Sequence of chain 1.A:
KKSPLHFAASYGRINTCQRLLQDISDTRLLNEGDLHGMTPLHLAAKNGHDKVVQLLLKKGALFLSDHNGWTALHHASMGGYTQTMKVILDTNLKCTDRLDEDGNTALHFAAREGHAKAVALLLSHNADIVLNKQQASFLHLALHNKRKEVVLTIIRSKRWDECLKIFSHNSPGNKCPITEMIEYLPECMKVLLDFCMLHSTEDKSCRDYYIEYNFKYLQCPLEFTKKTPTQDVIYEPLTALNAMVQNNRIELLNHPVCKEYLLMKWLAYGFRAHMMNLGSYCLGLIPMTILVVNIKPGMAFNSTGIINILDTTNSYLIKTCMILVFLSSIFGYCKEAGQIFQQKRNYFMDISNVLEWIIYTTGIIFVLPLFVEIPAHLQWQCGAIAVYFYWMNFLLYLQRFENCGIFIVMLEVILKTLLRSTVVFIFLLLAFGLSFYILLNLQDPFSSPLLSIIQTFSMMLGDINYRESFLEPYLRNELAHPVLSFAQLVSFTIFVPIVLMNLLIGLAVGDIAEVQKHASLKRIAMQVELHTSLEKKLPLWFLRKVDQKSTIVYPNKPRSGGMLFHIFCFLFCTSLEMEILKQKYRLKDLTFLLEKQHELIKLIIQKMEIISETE

Binding-site contacts:
Ligand atom C08 contacts residue GLN665 of chain 1.A at 3.8 Å.
Ligand atom C06 contacts residue GLN665 of chain 1.A at 3.5 Å.
Ligand atom C04 contacts residue CYS622 of chain 1.A at 3.3 Å (hydrophobic).
Ligand atom C09 contacts residue LYS662 of chain 1.A at 4.4 Å.
Ligand atom C02 contacts residue CYS622 of chain 1.A at 1.8 Å (hydrophobic).
Ligand atom S01 contacts residue PRO623 of chain 1.A at 3.6 Å.
Ligand atom C06 contacts residue TYR663 of chain 1.A at 3.4 Å (hydrophobic).
Ligand atom C06 contacts residue THR685 of chain 1.A at 4.3 Å.
Ligand atom C06 contacts residue LEU664 of chain 1.A at 4.5 Å (hydrophobic).
Ligand atom C07 contacts residue GLN665 of chain 1.A at 3.1 Å.
Ligand atom C07 contacts residue LYS662 of chain 1.A at 3.2 Å.
Ligand atom C07 contacts residue TYR663 of chain 1.A at 3.3 Å (hydrophobic).
Ligand atom S01 contacts residue CYS622 of chain 1.A at 3.2 Å (h-bond).
Ligand atom C08 contacts residue TYR663 of chain 1.A at 3.8 Å (hydrophobic).
Ligand atom C02 contacts residue PRO623 of chain 1.A at 3.8 Å (hydrophobic).
Ligand atom C04 contacts residue ILE624 of chain 1.A at 4.2 Å (hydrophobic).
Ligand atom S01 contacts residue PHE613 of chain 1.A at 3.6 Å.
Ligand atom N03 contacts residue CYS622 of chain 1.A at 2.3 Å (h-bond).
Ligand atom N03 contacts residue ILE624 of chain 1.A at 3.4 Å.
Ligand atom C09 contacts residue LEU610 of chain 1.A at 4.2 Å (hydrophobic).
Ligand atom C08 contacts residue LYS662 of chain 1.A at 3.1 Å.
Ligand atom C02 contacts residue ILE624 of chain 1.A at 4.3 Å (hydrophobic).
Ligand atom C06 contacts residue CYS666 of chain 1.A at 4.3 Å (hydrophobic).
Ligand atom C10 contacts residue ILE624 of chain 1.A at 4.3 Å (hydrophobic).
Ligand atom C04 contacts residue CYS666 of chain 1.A at 4.4 Å (hydrophobic).
Ligand atom C07 contacts residue LEU664 of chain 1.A at 3.9 Å (hydrophobic).
Ligand atom C05 contacts residue ILE624 of chain 1.A at 4.1 Å (hydrophobic).

A small-molecule ligand and the protein it binds are described below.
Small molecule (SMILES): S=CNCc1ccccc1